Binding-site contacts:
Ligand atom C3 contacts residue ASN1071 of chain 1.B at 3.6 Å.
Ligand atom C2 contacts residue ASN1071 of chain 1.B at 2.5 Å.
Ligand atom N2 contacts residue ASN1071 of chain 1.B at 3.4 Å (h-bond).
Ligand atom O7 contacts residue ASN1071 of chain 1.B at 4.3 Å.
Ligand atom O6 contacts residue ASN1071 of chain 1.B at 3.1 Å (h-bond).
Ligand atom C5 contacts residue ALA703 of chain 1.B at 3.8 Å (hydrophobic).
Ligand atom C5 contacts residue ASN1071 of chain 1.B at 3.2 Å.
Ligand atom O5 contacts residue ALA703 of chain 1.B at 4.0 Å.
Ligand atom C7 contacts residue ASN1071 of chain 1.B at 4.0 Å.
Ligand atom O5 contacts residue ASN1071 of chain 1.B at 2.5 Å (h-bond).
Ligand atom C6 contacts residue ASN1071 of chain 1.B at 3.1 Å.
Ligand atom C4 contacts residue ASN1071 of chain 1.B at 3.6 Å.
Ligand atom C1 contacts residue ASN1071 of chain 1.B at 1.4 Å.
Ligand atom C6 contacts residue ALA703 of chain 1.B at 3.8 Å (hydrophobic).
Ligand atom O6 contacts residue ALA703 of chain 1.B at 4.0 Å.

Sequence of chain 1.B:
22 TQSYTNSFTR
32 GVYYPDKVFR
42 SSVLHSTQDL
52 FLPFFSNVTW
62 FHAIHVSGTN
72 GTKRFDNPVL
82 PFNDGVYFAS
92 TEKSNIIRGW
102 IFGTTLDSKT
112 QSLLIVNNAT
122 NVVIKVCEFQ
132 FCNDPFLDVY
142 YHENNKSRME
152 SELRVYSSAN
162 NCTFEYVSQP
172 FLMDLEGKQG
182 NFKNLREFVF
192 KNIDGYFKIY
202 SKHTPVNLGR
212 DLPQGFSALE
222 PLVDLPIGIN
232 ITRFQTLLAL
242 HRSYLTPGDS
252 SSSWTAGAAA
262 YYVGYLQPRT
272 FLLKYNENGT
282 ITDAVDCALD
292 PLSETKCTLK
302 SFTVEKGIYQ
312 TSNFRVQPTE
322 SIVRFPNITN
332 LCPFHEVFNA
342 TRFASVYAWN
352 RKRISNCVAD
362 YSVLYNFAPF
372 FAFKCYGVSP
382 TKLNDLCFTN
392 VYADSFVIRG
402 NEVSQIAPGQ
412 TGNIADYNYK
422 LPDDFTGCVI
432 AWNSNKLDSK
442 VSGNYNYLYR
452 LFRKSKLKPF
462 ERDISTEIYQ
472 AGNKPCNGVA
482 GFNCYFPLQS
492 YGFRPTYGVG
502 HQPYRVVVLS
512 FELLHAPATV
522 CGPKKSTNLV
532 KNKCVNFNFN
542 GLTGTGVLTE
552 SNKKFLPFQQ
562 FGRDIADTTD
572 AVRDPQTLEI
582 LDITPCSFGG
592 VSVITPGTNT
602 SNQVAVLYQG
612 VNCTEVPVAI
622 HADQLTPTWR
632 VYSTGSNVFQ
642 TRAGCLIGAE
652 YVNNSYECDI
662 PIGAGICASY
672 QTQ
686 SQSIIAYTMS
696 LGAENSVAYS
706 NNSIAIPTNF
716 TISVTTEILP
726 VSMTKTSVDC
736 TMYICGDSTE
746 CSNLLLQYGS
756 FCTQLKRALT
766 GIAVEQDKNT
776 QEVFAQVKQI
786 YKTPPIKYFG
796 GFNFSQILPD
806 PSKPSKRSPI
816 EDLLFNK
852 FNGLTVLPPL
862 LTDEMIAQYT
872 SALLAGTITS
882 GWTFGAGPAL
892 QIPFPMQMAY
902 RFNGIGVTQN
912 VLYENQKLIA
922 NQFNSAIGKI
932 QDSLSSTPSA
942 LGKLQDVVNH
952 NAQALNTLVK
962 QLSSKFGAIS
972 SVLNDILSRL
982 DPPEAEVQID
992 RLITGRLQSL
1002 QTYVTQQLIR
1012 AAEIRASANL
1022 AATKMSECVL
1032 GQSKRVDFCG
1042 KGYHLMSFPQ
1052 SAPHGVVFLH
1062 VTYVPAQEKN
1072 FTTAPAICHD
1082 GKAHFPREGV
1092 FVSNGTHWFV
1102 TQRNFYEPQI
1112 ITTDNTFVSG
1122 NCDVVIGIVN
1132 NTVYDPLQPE

The small molecule below binds the protein below.
Small molecule (SMILES): CC(=O)N[C@H]1[C@H](O[C@H]2[C@H](O)[C@@H](NC(C)=O)CO[C@@H]2CO)O[C@H](CO)[C@@H](O)[C@@H]1O